Binding-site contacts:
Ligand atom CAZ contacts residue TYR816 of chain 1.B at 4.1 Å (hydrophobic).
Ligand atom CAU contacts residue LEU691 of chain 1.A at 3.4 Å (hydrophobic).
Ligand atom CBF contacts residue LEU691 of chain 1.A at 3.5 Å (hydrophobic).
Ligand atom CAT contacts residue TYR816 of chain 1.B at 1.8 Å (hydrophobic).
Ligand atom CBG contacts residue LEU691 of chain 1.A at 4.5 Å (hydrophobic).
Ligand atom CAT contacts residue LEU691 of chain 1.A at 4.2 Å (hydrophobic).
Ligand atom CAS contacts residue TYR816 of chain 1.B at 3.4 Å (hydrophobic).
Ligand atom CAS contacts residue LEU691 of chain 1.A at 3.5 Å (hydrophobic).
Ligand atom CAR contacts residue TYR816 of chain 1.B at 2.2 Å (hydrophobic).
Ligand atom CAD contacts residue TYR816 of chain 1.B at 3.3 Å (hydrophobic).
Ligand atom CBH contacts residue TYR816 of chain 1.B at 3.0 Å (hydrophobic).
Ligand atom CAV contacts residue TYR816 of chain 1.B at 4.4 Å (hydrophobic).
Ligand atom CBC contacts residue TYR816 of chain 1.B at 3.6 Å (hydrophobic).
Ligand atom CBF contacts residue TYR816 of chain 1.B at 3.7 Å (hydrophobic).
Ligand atom OAW contacts residue TYR816 of chain 1.B at 4.5 Å.

The protein below binds the small molecule below.
Small molecule (SMILES): CC(C)CCC[C@@H](C)[C@H]1CC[C@H]2[C@@H]3CC=C4C[C@@H](OC(=O)CCC(=O)O)CC[C@]4(C)[C@H]3CC[C@]12C

Sequence of chain 1.B:
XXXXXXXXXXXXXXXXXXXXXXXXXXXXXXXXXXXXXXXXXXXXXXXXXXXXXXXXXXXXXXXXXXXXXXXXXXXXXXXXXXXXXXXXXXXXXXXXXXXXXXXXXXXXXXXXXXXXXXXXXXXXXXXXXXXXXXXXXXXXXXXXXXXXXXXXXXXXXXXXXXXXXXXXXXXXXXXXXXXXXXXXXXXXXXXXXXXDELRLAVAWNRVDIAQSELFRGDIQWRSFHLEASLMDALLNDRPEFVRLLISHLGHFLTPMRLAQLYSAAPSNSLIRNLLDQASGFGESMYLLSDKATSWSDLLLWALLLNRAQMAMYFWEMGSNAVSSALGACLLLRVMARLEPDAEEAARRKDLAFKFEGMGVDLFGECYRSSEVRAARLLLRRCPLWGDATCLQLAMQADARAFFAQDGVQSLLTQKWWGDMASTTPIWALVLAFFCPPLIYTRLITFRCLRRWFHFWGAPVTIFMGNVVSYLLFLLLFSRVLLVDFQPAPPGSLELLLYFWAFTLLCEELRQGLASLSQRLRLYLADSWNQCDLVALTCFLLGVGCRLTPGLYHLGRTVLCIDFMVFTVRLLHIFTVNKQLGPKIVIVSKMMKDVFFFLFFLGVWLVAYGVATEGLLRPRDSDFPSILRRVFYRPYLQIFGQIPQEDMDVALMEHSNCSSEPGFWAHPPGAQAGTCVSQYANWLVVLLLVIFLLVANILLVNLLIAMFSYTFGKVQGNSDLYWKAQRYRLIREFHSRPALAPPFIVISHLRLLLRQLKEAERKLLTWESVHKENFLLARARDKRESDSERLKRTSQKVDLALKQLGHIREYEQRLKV

Sequence of chain 1.A:
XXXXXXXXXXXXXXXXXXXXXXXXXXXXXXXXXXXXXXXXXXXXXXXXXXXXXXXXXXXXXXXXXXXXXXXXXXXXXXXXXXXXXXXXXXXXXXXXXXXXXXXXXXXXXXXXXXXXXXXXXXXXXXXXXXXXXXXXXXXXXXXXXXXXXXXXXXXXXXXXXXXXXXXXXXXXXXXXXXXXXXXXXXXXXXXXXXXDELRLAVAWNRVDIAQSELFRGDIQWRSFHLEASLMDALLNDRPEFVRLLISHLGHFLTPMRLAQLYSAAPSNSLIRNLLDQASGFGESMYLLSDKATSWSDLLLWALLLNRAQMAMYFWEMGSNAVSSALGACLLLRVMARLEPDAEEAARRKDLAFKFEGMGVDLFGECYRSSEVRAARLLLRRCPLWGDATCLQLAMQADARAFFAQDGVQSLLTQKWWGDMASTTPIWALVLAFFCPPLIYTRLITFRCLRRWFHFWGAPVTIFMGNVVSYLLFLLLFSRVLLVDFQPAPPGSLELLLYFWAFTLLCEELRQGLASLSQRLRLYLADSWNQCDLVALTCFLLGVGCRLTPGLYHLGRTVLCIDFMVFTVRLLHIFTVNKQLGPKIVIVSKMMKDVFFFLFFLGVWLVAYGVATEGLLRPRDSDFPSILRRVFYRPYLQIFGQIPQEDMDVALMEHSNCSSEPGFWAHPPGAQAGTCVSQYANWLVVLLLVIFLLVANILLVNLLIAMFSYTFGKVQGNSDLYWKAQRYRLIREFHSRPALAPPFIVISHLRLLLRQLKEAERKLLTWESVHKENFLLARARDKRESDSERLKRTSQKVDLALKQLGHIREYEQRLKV